Binding-site contacts:
Ligand atom O6 contacts residue PRO260 of chain 1.A at 4.3 Å.
Ligand atom O7 contacts residue ASN415 of chain 1.A at 4.4 Å.
Ligand atom C8 contacts residue ASN415 of chain 1.A at 3.9 Å.
Ligand atom C6 contacts residue PRO260 of chain 1.A at 4.4 Å (hydrophobic).
Ligand atom C3 contacts residue ASN415 of chain 1.A at 3.8 Å.
Ligand atom C5 contacts residue ASN415 of chain 1.A at 3.7 Å.
Ligand atom C1 contacts residue ASN415 of chain 1.A at 1.4 Å.
Ligand atom O5 contacts residue PRO260 of chain 1.A at 3.6 Å.
Ligand atom O5 contacts residue ASN415 of chain 1.A at 2.5 Å (h-bond).
Ligand atom N2 contacts residue ASN415 of chain 1.A at 2.8 Å (h-bond).
Ligand atom C2 contacts residue ASN415 of chain 1.A at 2.5 Å.
Ligand atom C1 contacts residue PRO260 of chain 1.A at 4.4 Å (hydrophobic).
Ligand atom C4 contacts residue ASN415 of chain 1.A at 4.3 Å.
Ligand atom C7 contacts residue ASN415 of chain 1.A at 3.5 Å.

Sequence of chain 1.A:
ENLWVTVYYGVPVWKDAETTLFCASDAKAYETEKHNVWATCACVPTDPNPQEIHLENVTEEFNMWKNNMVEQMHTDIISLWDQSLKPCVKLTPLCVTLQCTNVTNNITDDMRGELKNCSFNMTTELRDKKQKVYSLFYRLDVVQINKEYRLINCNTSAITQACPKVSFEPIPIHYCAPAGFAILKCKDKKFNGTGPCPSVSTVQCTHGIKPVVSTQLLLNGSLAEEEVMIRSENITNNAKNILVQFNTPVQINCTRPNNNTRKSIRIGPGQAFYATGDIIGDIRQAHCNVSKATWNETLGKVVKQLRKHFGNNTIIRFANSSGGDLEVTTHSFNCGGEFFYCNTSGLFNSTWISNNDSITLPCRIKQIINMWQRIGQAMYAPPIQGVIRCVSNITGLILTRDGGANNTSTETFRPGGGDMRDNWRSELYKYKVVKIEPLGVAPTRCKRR

A small-molecule ligand and the protein it binds are described below.
Small molecule (SMILES): CC(=O)N[C@@H]1[C@@H](O)[C@H](O)[C@@H](CO)O[C@H]1O